Binding-site contacts:
Ligand atom C3 contacts residue ASN50 of chain 2.A at 3.7 Å.
Ligand atom O6 contacts residue LEU53 of chain 2.A at 3.5 Å.
Ligand atom C7 contacts residue ASN50 of chain 2.A at 3.4 Å.
Ligand atom C5 contacts residue THR52 of chain 2.A at 3.6 Å.
Ligand atom C5 contacts residue ASN50 of chain 2.A at 3.6 Å.
Ligand atom O5 contacts residue LEU53 of chain 2.A at 3.8 Å.
Ligand atom N2 contacts residue ASN50 of chain 2.A at 2.8 Å (h-bond).
Ligand atom C8 contacts residue ASN50 of chain 2.A at 3.7 Å.
Ligand atom C4 contacts residue ASN50 of chain 2.A at 4.2 Å.
Ligand atom O5 contacts residue THR52 of chain 2.A at 3.3 Å (h-bond).
Ligand atom O6 contacts residue THR52 of chain 2.A at 3.2 Å (h-bond).
Ligand atom C1 contacts residue ASN50 of chain 2.A at 1.4 Å.
Ligand atom C6 contacts residue THR52 of chain 2.A at 4.0 Å.
Ligand atom C1 contacts residue THR52 of chain 2.A at 3.4 Å.
Ligand atom C5 contacts residue LEU53 of chain 2.A at 4.5 Å (hydrophobic).
Ligand atom C6 contacts residue LEU53 of chain 2.A at 3.8 Å (hydrophobic).
Ligand atom O7 contacts residue ASN50 of chain 2.A at 4.2 Å.
Ligand atom C2 contacts residue ASN50 of chain 2.A at 2.4 Å.
Ligand atom O5 contacts residue ASN50 of chain 2.A at 2.3 Å (h-bond).

Sequence of chain 2.A:
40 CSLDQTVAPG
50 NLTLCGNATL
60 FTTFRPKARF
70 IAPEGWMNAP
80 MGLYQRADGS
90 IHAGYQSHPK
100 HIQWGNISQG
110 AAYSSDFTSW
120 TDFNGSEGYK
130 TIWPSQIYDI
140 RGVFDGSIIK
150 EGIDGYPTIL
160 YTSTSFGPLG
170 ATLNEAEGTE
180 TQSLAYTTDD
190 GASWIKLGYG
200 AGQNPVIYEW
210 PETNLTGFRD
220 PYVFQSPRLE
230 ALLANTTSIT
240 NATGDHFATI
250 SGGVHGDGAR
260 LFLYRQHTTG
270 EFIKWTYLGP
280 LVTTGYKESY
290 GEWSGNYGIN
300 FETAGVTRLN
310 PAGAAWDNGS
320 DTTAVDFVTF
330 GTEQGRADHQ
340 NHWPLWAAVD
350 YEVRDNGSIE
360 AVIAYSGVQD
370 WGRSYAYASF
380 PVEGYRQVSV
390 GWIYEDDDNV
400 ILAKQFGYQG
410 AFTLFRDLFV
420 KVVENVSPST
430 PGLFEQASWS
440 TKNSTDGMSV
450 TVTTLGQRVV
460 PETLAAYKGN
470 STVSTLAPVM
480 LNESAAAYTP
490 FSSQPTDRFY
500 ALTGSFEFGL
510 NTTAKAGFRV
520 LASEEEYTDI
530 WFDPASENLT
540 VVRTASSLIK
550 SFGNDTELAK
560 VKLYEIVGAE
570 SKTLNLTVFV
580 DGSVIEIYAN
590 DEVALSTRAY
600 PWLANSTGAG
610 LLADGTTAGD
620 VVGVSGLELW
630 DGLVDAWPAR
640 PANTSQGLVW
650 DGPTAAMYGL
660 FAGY

The protein below binds the small molecule below.
Small molecule (SMILES): CC(=O)N[C@@H]1[C@@H](O)[C@H](O)[C@@H](CO)O[C@H]1O